Sequence of chain 1.A:
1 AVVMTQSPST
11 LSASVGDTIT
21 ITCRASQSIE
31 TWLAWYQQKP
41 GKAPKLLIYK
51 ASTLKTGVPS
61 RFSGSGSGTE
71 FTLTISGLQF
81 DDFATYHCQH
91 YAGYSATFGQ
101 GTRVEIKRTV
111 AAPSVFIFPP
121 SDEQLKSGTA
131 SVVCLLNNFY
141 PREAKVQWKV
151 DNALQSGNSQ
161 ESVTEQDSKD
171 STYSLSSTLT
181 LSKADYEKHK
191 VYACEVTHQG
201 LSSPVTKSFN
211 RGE

Sequence of chain 1.B:
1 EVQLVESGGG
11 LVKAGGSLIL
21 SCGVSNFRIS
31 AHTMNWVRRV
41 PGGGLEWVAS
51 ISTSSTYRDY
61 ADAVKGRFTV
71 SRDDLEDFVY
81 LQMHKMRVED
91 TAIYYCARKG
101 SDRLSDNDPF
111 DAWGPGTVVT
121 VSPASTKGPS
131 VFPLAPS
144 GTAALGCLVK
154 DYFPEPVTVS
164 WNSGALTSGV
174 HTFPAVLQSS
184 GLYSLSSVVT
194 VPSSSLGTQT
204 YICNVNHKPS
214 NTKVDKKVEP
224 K

Binding-site contacts:
Ligand atom C3 contacts residue ALA31 of chain 1.B at 3.5 Å (hydrophobic).
Ligand atom C4 contacts residue ASP106 of chain 1.B at 3.6 Å.
Ligand atom O2 contacts residue ALA31 of chain 1.B at 3.5 Å (h-bond).
Ligand atom O6 contacts residue LYS99 of chain 1.B at 3.4 Å.
Ligand atom C1 contacts residue THR33 of chain 1.B at 3.8 Å.
Ligand atom C6 contacts residue THR33 of chain 1.B at 3.3 Å.
Ligand atom O6 contacts residue SER105 of chain 1.B at 3.5 Å.
Ligand atom C4 contacts residue THR53 of chain 1.B at 3.5 Å.
Ligand atom O3 contacts residue LYS99 of chain 1.B at 3.2 Å (salt-bridge).
Ligand atom O4 contacts residue SER105 of chain 1.B at 2.9 Å (h-bond).
Ligand atom O4 contacts residue THR53 of chain 1.B at 3.5 Å (h-bond).
Ligand atom C3 contacts residue ASP108 of chain 1.B at 3.5 Å.
Ligand atom O2 contacts residue LYS99 of chain 1.B at 2.7 Å (salt-bridge).
Ligand atom O5 contacts residue ASP106 of chain 1.B at 3.2 Å (salt-bridge).
Ligand atom C6 contacts residue ASP106 of chain 1.B at 3.6 Å.
Ligand atom O6 contacts residue ASP106 of chain 1.B at 2.6 Å (salt-bridge).
Ligand atom O6 contacts residue GLY93 of chain 1.A at 2.9 Å (h-bond).
Ligand atom O3 contacts residue TYR94 of chain 1.A at 3.2 Å (h-bond).
Ligand atom O2 contacts residue THR33 of chain 1.B at 2.8 Å (h-bond).
Ligand atom C3 contacts residue TYR94 of chain 1.A at 3.7 Å (hydrophobic).
Ligand atom O4 contacts residue TYR94 of chain 1.A at 3.0 Å.
Ligand atom O4 contacts residue ASN107 of chain 1.B at 3.1 Å (h-bond).
Ligand atom O4 contacts residue ASP106 of chain 1.B at 3.0 Å (salt-bridge).
Ligand atom C5 contacts residue ASP106 of chain 1.B at 3.2 Å.
Ligand atom C1 contacts residue ALA31 of chain 1.B at 3.1 Å (hydrophobic).
Ligand atom C2 contacts residue ALA31 of chain 1.B at 3.5 Å (hydrophobic).
Ligand atom O4 contacts residue ASP106 of chain 1.B at 3.0 Å.
Ligand atom O3 contacts residue ASP108 of chain 1.B at 2.6 Å (salt-bridge).
Ligand atom C2 contacts residue LYS99 of chain 1.B at 3.6 Å.
Ligand atom O2 contacts residue HIS32 of chain 1.B at 3.3 Å.
Ligand atom C6 contacts residue LEU104 of chain 1.B at 3.7 Å (hydrophobic).
Ligand atom O3 contacts residue ALA31 of chain 1.B at 2.4 Å (h-bond).
Ligand atom O4 contacts residue ASP108 of chain 1.B at 3.2 Å (salt-bridge).
Ligand atom O6 contacts residue THR33 of chain 1.B at 2.8 Å (h-bond).
Ligand atom C4 contacts residue SER105 of chain 1.B at 3.6 Å.
Ligand atom C3 contacts residue SER105 of chain 1.B at 3.4 Å.
Ligand atom O3 contacts residue GLY100 of chain 1.B at 3.6 Å (h-bond).
Ligand atom C5 contacts residue THR33 of chain 1.B at 3.7 Å.
Ligand atom O5 contacts residue THR33 of chain 1.B at 3.0 Å (h-bond).
Ligand atom C6 contacts residue GLY93 of chain 1.A at 3.7 Å.

A protein and the small-molecule ligand that binds it are described below.
Small molecule (SMILES): OC[C@H]1O[C@H](O[C@@H]2[C@@H](OC[C@H]3O[C@H](OC[C@H]4OC[C@@H](O)[C@@H](O[C@H]5O[C@H](CO)[C@@H](O)[C@H](O)[C@@H]5O[C@H]5O[C@H](CO)[C@@H](O)[C@H](O)[C@@H]5O[C@H]5O[C@H](CO)[C@@H](O)[C@H](O)[C@@H]5O)[C@@H]4O)[C@@H](O)[C@@H](O[C@H]4O[C@H](CO)[C@@H](O)[C@H](O)[C@@H]4O[C@H]4O[C@H](CO)[C@@H](O)[C@H](O)[C@@H]4O)[C@@H]3O)O[C@H](CO)[C@@H](O)[C@@H]2O)[C@@H](O)[C@@H](O)[C@@H]1O